The protein below binds the small molecule below.
Small molecule (SMILES): CC(=O)N[C@@H]1[C@@H](O)[C@H](O)[C@@H](CO)O[C@H]1O

Sequence of chain 1.A:
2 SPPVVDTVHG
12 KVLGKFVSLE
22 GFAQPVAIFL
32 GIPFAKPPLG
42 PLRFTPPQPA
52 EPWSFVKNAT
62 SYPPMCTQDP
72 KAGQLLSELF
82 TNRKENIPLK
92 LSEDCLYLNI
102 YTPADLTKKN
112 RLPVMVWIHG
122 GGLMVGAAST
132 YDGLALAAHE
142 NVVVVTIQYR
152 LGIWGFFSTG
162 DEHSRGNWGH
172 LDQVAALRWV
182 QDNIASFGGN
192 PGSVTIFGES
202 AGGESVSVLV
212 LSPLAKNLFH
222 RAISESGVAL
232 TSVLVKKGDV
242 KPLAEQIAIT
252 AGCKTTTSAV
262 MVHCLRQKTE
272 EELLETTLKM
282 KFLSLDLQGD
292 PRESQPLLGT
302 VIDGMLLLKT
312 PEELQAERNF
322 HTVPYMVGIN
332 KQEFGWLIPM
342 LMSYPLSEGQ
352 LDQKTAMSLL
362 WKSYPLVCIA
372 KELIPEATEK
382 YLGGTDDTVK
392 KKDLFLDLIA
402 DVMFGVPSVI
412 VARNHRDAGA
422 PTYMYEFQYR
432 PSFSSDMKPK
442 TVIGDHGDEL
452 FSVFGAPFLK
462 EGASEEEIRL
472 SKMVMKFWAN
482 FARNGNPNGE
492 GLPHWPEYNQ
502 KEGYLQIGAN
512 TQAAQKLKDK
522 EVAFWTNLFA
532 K

Sequence of chain 1.C:
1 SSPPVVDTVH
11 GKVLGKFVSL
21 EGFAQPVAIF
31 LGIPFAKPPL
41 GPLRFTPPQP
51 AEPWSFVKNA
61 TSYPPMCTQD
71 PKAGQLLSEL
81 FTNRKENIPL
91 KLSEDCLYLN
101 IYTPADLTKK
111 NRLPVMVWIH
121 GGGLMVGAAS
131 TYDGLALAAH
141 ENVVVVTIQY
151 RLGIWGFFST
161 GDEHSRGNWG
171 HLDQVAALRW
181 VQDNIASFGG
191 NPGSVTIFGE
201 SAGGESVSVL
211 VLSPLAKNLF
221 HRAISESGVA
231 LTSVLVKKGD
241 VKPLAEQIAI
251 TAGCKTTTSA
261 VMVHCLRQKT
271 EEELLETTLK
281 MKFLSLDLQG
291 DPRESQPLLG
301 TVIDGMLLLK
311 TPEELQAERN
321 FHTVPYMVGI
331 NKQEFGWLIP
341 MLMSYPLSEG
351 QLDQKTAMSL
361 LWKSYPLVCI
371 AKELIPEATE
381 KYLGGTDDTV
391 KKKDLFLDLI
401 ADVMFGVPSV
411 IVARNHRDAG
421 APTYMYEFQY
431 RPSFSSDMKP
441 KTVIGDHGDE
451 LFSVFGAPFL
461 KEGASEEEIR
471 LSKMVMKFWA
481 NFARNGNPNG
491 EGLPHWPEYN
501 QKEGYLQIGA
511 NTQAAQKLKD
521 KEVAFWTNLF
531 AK

Binding-site contacts:
Ligand atom C3 contacts residue ASN59 of chain 1.C at 3.8 Å.
Ligand atom C6 contacts residue PRO3 of chain 1.C at 4.5 Å (hydrophobic).
Ligand atom C4 contacts residue ASN59 of chain 1.C at 4.2 Å.
Ligand atom O7 contacts residue ASN59 of chain 1.C at 4.1 Å.
Ligand atom C7 contacts residue ASN59 of chain 1.C at 3.9 Å.
Ligand atom C2 contacts residue ASN59 of chain 1.C at 2.4 Å.
Ligand atom N2 contacts residue ASN59 of chain 1.C at 2.8 Å (h-bond).
Ligand atom O6 contacts residue PRO3 of chain 1.C at 3.6 Å.
Ligand atom C8 contacts residue ASP240 of chain 1.A at 4.2 Å.
Ligand atom C1 contacts residue ASN59 of chain 1.C at 1.4 Å.
Ligand atom C5 contacts residue ASN59 of chain 1.C at 3.7 Å.
Ligand atom C1 contacts residue LEU14 of chain 1.C at 4.3 Å (hydrophobic).
Ligand atom O5 contacts residue LEU14 of chain 1.C at 3.9 Å.
Ligand atom O5 contacts residue ASN59 of chain 1.C at 2.4 Å (h-bond).